Binding-site contacts:
Ligand atom O contacts residue TRP282 of chain 1.A at 3.8 Å.
Ligand atom N contacts residue ASP190 of chain 1.A at 2.7 Å (salt-bridge).
Ligand atom C1 contacts residue TYR249 of chain 1.A at 3.1 Å (hydrophobic).
Ligand atom O contacts residue TYR249 of chain 1.A at 2.5 Å (h-bond).
Ligand atom C5 contacts residue THR315 of chain 1.A at 3.8 Å.
Ligand atom C5A contacts residue LEU213 of chain 1.A at 3.7 Å (hydrophobic).
Ligand atom C4 contacts residue THR315 of chain 1.A at 4.0 Å.
Ligand atom C4 contacts residue ILE191 of chain 1.A at 4.4 Å (hydrophobic).
Ligand atom O contacts residue TYR312 of chain 1.A at 2.5 Å (h-bond).
Ligand atom N contacts residue TRP115 of chain 1.A at 3.0 Å (h-bond).
Ligand atom O contacts residue TRP115 of chain 1.A at 4.3 Å.
Ligand atom C1 contacts residue ASP190 of chain 1.A at 3.7 Å.
Ligand atom C3A contacts residue LEU347 of chain 1.A at 4.1 Å (hydrophobic).
Ligand atom C3A contacts residue HIS372 of chain 1.A at 4.3 Å.
Ligand atom N contacts residue TRP282 of chain 1.A at 3.8 Å.
Ligand atom C5A contacts residue CYS348 of chain 1.A at 4.5 Å (hydrophobic).
Ligand atom C2 contacts residue TRP282 of chain 1.A at 4.5 Å (hydrophobic).
Ligand atom C5A contacts residue ASP346 of chain 1.A at 4.0 Å.
Ligand atom C5 contacts residue ILE191 of chain 1.A at 3.4 Å (hydrophobic).
Ligand atom C3A contacts residue TYR249 of chain 1.A at 3.6 Å (hydrophobic).
Ligand atom C2 contacts residue TYR249 of chain 1.A at 3.3 Å (hydrophobic).
Ligand atom C5A contacts residue HIS372 of chain 1.A at 3.8 Å.
Ligand atom C4A contacts residue LEU347 of chain 1.A at 4.0 Å (hydrophobic).
Ligand atom C5 contacts residue ASP190 of chain 1.A at 4.4 Å.
Ligand atom C3A contacts residue ASP190 of chain 1.A at 3.8 Å.
Ligand atom C2 contacts residue ASP190 of chain 1.A at 4.0 Å.
Ligand atom C3A contacts residue PHE242 of chain 1.A at 4.2 Å (hydrophobic).
Ligand atom C1 contacts residue TRP115 of chain 1.A at 4.1 Å (hydrophobic).
Ligand atom C1 contacts residue TRP282 of chain 1.A at 3.8 Å (hydrophobic).
Ligand atom C4A contacts residue PHE242 of chain 1.A at 3.9 Å (hydrophobic).
Ligand atom C5A contacts residue ASP190 of chain 1.A at 4.5 Å.
Ligand atom C1 contacts residue TYR312 of chain 1.A at 3.2 Å (hydrophobic).
Ligand atom N contacts residue TYR249 of chain 1.A at 4.2 Å.
Ligand atom C3 contacts residue ASP190 of chain 1.A at 4.0 Å.
Ligand atom N contacts residue TYR312 of chain 1.A at 3.2 Å (h-bond).
Ligand atom C5A contacts residue LEU347 of chain 1.A at 3.8 Å (hydrophobic).
Ligand atom C5 contacts residue PHE194 of chain 1.A at 3.6 Å (hydrophobic).
Ligand atom C4 contacts residue TYR312 of chain 1.A at 4.2 Å (hydrophobic).
Ligand atom C3A contacts residue TRP282 of chain 1.A at 4.0 Å (hydrophobic).

This protein binds this small molecule.
Small molecule (SMILES): CCCC(CCC)C(N)=O

Sequence of chain 1.A:
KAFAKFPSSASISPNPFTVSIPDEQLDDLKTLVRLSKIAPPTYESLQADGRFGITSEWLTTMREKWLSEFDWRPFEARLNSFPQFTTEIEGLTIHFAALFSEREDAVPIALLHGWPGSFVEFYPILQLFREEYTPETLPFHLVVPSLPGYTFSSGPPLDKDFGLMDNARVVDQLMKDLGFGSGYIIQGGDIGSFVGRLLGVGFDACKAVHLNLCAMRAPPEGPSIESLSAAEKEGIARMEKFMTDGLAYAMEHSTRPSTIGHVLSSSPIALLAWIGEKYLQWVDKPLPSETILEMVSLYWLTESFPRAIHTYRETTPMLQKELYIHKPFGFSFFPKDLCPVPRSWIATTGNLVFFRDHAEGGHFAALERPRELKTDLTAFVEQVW